The small molecule below binds the protein below.
Small molecule (SMILES): CC(=O)N[C@H]1[C@H](O[C@H]2[C@H](O)[C@@H](NC(C)=O)CO[C@@H]2CO)O[C@H](CO)[C@@H](O)[C@@H]1O

Binding-site contacts:
Ligand atom C8 contacts residue SER283 of chain 1.A at 4.0 Å.
Ligand atom C6 contacts residue GLN302 of chain 1.A at 4.3 Å.
Ligand atom C4 contacts residue ASN285 of chain 1.A at 4.3 Å.
Ligand atom C5 contacts residue ASN285 of chain 1.A at 3.8 Å.
Ligand atom C2 contacts residue ASN285 of chain 1.A at 2.5 Å.
Ligand atom O6 contacts residue ILE300 of chain 1.A at 3.7 Å.
Ligand atom O7 contacts residue ASN285 of chain 1.A at 3.2 Å (h-bond).
Ligand atom O4 contacts residue GLN302 of chain 1.A at 4.0 Å.
Ligand atom C3 contacts residue ASN285 of chain 1.A at 3.8 Å.
Ligand atom C2 contacts residue GLN302 of chain 1.A at 4.2 Å.
Ligand atom C8 contacts residue ALA284 of chain 1.A at 3.8 Å (hydrophobic).
Ligand atom C1 contacts residue GLN302 of chain 1.A at 3.7 Å.
Ligand atom C4 contacts residue GLN302 of chain 1.A at 3.9 Å.
Ligand atom O5 contacts residue ILE300 of chain 1.A at 3.9 Å.
Ligand atom C8 contacts residue GLN302 of chain 1.A at 4.5 Å.
Ligand atom O5 contacts residue GLN302 of chain 1.A at 3.9 Å.
Ligand atom O6 contacts residue GLN302 of chain 1.A at 4.4 Å.
Ligand atom C1 contacts residue ASN285 of chain 1.A at 1.5 Å.
Ligand atom O5 contacts residue ASN285 of chain 1.A at 2.4 Å (h-bond).
Ligand atom C5 contacts residue GLN302 of chain 1.A at 3.5 Å.
Ligand atom C7 contacts residue ASN285 of chain 1.A at 3.3 Å.
Ligand atom C3 contacts residue GLN302 of chain 1.A at 3.8 Å.
Ligand atom C8 contacts residue ASN285 of chain 1.A at 3.8 Å.
Ligand atom O7 contacts residue GLN302 of chain 1.A at 4.1 Å.
Ligand atom N2 contacts residue ASN285 of chain 1.A at 3.0 Å (h-bond).

Sequence of chain 1.A:
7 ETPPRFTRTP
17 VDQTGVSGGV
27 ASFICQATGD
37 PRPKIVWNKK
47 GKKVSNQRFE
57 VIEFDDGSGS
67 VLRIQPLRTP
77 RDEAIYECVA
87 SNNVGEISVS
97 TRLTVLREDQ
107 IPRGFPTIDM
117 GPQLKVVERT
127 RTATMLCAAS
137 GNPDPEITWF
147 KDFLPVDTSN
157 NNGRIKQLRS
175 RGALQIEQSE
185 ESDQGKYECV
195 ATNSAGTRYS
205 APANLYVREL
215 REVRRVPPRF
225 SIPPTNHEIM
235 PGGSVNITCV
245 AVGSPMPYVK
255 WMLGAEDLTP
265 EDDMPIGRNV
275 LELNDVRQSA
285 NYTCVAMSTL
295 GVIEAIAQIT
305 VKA